The protein below binds the small molecule below.
Small molecule (SMILES): Nc1nc(=O)c2ncn([C@@H]3O[C@H](CO[P](=O)(O)O[C@H]4[C@@H](O)[C@H](n5ccc(=O)[nH]c5=O)O[C@@H]4CO)[C@@H](O[P](=O)(O)OC[C@H]4O[C@@H](n5ccc(=O)[nH]c5=O)[C@H](O)[C@@H]4O[P](=O)(O)OC[C@H]4O[C@@H](n5cnc6c(N)ncnc65)[C@H](O)[C@@H]4O[P](=O)(O)OC[C@H]4O[C@@H](n5ccc(=O)[nH]c5=O)[C@H](O)[C@@H]4O[P](=O)(O)OC[C@H]4O[C@@H](n5cnc6c(N)ncnc65)[C@H](O)[C@@H]4O[P](=O)(O)OC[C@H]4O[C@@H](n5ccc(=O)[nH]c5=O)[C@H](O)[C@@H]4O[P](=O)(O)OC[C@H]4O[C@@H](n5cnc6c(N)ncnc65)[C@H](O)[C@@H]4O)[C@H]3O)c2[nH]1

Binding-site contacts:
Ligand atom N7 contacts residue TYR217 of chain 1.B at 2.9 Å.
Ligand atom C2 contacts residue TYR73 of chain 1.B at 3.0 Å (hydrophobic).
Ligand atom C2 contacts residue TYR217 of chain 1.B at 3.0 Å (hydrophobic).
Ligand atom N3 contacts residue TYR73 of chain 1.B at 3.1 Å (h-bond).
Ligand atom N3 contacts residue ASN295 of chain 1.B at 2.9 Å (h-bond).
Ligand atom N2 contacts residue SER252 of chain 1.B at 3.1 Å (h-bond).
Ligand atom N2 contacts residue GLU256 of chain 1.B at 2.7 Å (salt-bridge).
Ligand atom N1 contacts residue TYR217 of chain 1.B at 3.2 Å (h-bond).
Ligand atom N6 contacts residue TYR217 of chain 1.B at 3.0 Å.
Ligand atom N3 contacts residue HIS145 of chain 1.B at 3.2 Å (h-bond).
Ligand atom C4 contacts residue ARG37 of chain 1.B at 3.0 Å.
Ligand atom N1 contacts residue GLN40 of chain 1.B at 2.9 Å (h-bond).
Ligand atom C6 contacts residue ARG181 of chain 1.B at 3.0 Å.
Ligand atom C5 contacts residue ARG181 of chain 1.B at 3.1 Å.
Ligand atom O2' contacts residue TYR293 of chain 1.B at 3.1 Å.
Ligand atom N1 contacts residue TYR296 of chain 1.B at 3.1 Å (h-bond).
Ligand atom O2 contacts residue TYR106 of chain 1.B at 3.1 Å.
Ligand atom N1 contacts residue GLU256 of chain 1.B at 2.8 Å (salt-bridge).
Ligand atom C6 contacts residue TYR217 of chain 1.B at 3.2 Å (hydrophobic).
Ligand atom N1 contacts residue GLN184 of chain 1.B at 3.0 Å (h-bond).
Ligand atom N3 contacts residue ARG37 of chain 1.B at 2.8 Å (salt-bridge).
Ligand atom O4 contacts residue ASN253 of chain 1.B at 2.8 Å.
Ligand atom O6 contacts residue TYR296 of chain 1.B at 3.1 Å.
Ligand atom C5 contacts residue HIS145 of chain 1.B at 3.1 Å.
Ligand atom C2 contacts residue TYR296 of chain 1.B at 3.0 Å (hydrophobic).
Ligand atom C4 contacts residue ASN253 of chain 1.B at 3.1 Å.
Ligand atom O4 contacts residue GLN220 of chain 1.B at 3.1 Å (h-bond).
Ligand atom C6 contacts residue TYR296 of chain 1.B at 3.2 Å (hydrophobic).
Ligand atom O2 contacts residue ASN72 of chain 1.B at 2.7 Å (h-bond).
Ligand atom N1 contacts residue TYR73 of chain 1.B at 3.1 Å (h-bond).
Ligand atom C4 contacts residue ARG181 of chain 1.B at 3.2 Å.
Ligand atom C5 contacts residue HIS332 of chain 1.B at 3.1 Å.
Ligand atom N3 contacts residue ASN216 of chain 1.B at 2.9 Å (h-bond).
Ligand atom O2 contacts residue ASN295 of chain 1.B at 3.1 Å (h-bond).
Ligand atom C2 contacts residue ARG37 of chain 1.B at 3.0 Å.
Ligand atom C4 contacts residue HIS145 of chain 1.B at 3.1 Å.
Ligand atom O2 contacts residue PHE250 of chain 1.B at 3.0 Å.
Ligand atom N7 contacts residue HIS145 of chain 1.B at 3.2 Å (h-bond).
Ligand atom O2 contacts residue ASN216 of chain 1.B at 2.8 Å (h-bond).
Ligand atom O2 contacts residue TYR329 of chain 1.B at 3.0 Å.

Sequence of chain 1.B:
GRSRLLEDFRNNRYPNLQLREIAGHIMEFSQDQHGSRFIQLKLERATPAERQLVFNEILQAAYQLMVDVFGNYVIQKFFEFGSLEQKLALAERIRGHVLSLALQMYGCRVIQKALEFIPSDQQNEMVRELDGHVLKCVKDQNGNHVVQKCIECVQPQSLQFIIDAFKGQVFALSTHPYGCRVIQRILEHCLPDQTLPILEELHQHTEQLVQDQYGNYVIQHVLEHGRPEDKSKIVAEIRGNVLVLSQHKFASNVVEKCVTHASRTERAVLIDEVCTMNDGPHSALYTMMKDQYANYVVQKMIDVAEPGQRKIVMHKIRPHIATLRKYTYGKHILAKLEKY